Sequence of chain 1.H:
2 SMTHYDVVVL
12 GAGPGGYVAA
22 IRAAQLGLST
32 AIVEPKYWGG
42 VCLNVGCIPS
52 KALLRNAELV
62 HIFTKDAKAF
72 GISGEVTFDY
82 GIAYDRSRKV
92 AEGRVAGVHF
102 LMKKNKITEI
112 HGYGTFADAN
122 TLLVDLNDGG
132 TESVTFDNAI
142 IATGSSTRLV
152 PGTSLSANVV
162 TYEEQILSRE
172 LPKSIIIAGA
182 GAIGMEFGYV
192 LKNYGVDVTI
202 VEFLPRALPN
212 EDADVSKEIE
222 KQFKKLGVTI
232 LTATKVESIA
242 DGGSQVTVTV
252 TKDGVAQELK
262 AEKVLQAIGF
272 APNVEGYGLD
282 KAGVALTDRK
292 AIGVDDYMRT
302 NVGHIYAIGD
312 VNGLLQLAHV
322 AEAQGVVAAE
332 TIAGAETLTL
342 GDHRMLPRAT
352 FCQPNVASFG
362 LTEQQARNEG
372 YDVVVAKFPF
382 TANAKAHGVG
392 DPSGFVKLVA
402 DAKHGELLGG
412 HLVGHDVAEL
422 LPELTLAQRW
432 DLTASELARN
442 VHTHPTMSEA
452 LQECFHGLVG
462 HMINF

A small-molecule ligand and the protein it binds are described below.
Small molecule (SMILES): Cc1cc(S(=O)(=O)N(C)CC(=O)Nc2ccn(C)c(=O)c2)c2[nH]ncc2c1

Binding-site contacts:
Ligand atom C12 contacts residue GLU323 of chain 1.H at 3.7 Å.
Ligand atom O1 contacts residue ALA383 of chain 1.G at 3.0 Å (h-bond).
Ligand atom C17 contacts residue TYR18 of chain 1.H at 3.4 Å (hydrophobic).
Ligand atom C15 contacts residue ASN465 of chain 1.G at 3.5 Å.
Ligand atom C10 contacts residue GLU450 of chain 1.G at 3.6 Å.
Ligand atom O3 contacts residue GLY98 of chain 1.H at 3.6 Å.
Ligand atom O3 contacts residue ARG95 of chain 1.H at 3.0 Å (salt-bridge).
Ligand atom C11 contacts residue HIS445 of chain 1.G at 3.7 Å.
Ligand atom C11 contacts residue ASN465 of chain 1.G at 3.5 Å.
Ligand atom C13 contacts residue TYR18 of chain 1.H at 3.2 Å (hydrophobic).
Ligand atom C10 contacts residue ASN465 of chain 1.G at 3.4 Å.
Ligand atom C14 contacts residue ASN465 of chain 1.G at 3.6 Å.
Ligand atom O2 contacts residue ARG95 of chain 1.H at 3.3 Å.
Ligand atom C16 contacts residue PHE101 of chain 1.H at 3.4 Å (hydrophobic).
Ligand atom C8 contacts residue TYR18 of chain 1.H at 3.7 Å (hydrophobic).
Ligand atom C17 contacts residue HIS445 of chain 1.G at 3.6 Å.
Ligand atom C11 contacts residue GLU323 of chain 1.H at 3.2 Å.
Ligand atom O1 contacts residue ASN384 of chain 1.G at 3.7 Å.
Ligand atom C12 contacts residue HIS445 of chain 1.G at 3.5 Å.
Ligand atom C1 contacts residue PHE101 of chain 1.H at 3.7 Å (hydrophobic).
Ligand atom C6 contacts residue ASN465 of chain 1.G at 3.7 Å.
Ligand atom N1 contacts residue PHE101 of chain 1.H at 3.4 Å.
Ligand atom O1 contacts residue ALA385 of chain 1.G at 3.3 Å (h-bond).
Ligand atom C3 contacts residue ASN465 of chain 1.G at 3.5 Å.
Ligand atom C2 contacts residue PHE101 of chain 1.H at 3.4 Å (hydrophobic).
Ligand atom C7 contacts residue ASN465 of chain 1.G at 3.5 Å.
Ligand atom N5 contacts residue ALA383 of chain 1.G at 3.5 Å (h-bond).
Ligand atom C2 contacts residue PHE466 of chain 1.G at 3.6 Å (hydrophobic).
Ligand atom C7 contacts residue ALA383 of chain 1.G at 3.4 Å (hydrophobic).
Ligand atom O1 contacts residue ARG95 of chain 1.H at 3.5 Å.
Ligand atom C3 contacts residue PHE466 of chain 1.G at 3.5 Å (hydrophobic).
Ligand atom C9 contacts residue ASN465 of chain 1.G at 3.5 Å.
Ligand atom C15 contacts residue GLU450 of chain 1.G at 3.5 Å.
Ligand atom C17 contacts residue GLU323 of chain 1.H at 3.5 Å.
Ligand atom N2 contacts residue ALA383 of chain 1.G at 3.6 Å.
Ligand atom C4 contacts residue ASN465 of chain 1.G at 3.6 Å.
Ligand atom C11 contacts residue GLU450 of chain 1.G at 3.5 Å.
Ligand atom N4 contacts residue ALA383 of chain 1.G at 2.8 Å (h-bond).
Ligand atom C12 contacts residue TYR18 of chain 1.H at 3.3 Å (hydrophobic).
Ligand atom N2 contacts residue ASN465 of chain 1.G at 2.8 Å (h-bond).

Sequence of chain 1.G:
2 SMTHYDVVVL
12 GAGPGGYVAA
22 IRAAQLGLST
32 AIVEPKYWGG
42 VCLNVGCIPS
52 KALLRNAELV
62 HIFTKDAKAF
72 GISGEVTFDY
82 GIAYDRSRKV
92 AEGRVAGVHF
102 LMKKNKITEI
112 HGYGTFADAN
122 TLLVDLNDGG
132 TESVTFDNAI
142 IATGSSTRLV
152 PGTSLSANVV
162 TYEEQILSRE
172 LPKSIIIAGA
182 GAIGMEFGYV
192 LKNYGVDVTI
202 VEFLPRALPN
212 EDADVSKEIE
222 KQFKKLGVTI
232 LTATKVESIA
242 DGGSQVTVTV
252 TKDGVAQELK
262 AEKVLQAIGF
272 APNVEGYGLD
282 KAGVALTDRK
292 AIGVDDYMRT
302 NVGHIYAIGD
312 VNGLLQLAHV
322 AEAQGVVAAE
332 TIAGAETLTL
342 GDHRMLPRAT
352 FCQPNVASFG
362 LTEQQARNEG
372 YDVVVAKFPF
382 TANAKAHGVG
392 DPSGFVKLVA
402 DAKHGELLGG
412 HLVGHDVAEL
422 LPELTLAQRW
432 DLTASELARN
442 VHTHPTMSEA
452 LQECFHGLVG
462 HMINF